This small molecule binds to this protein.
Small molecule (SMILES): Nc1ncnc2c1ncn2[C@@H]1O[C@H](CO[P](=O)(O)O[P](=O)(O)NP(=O)(O)O)[C@@H](O)[C@H]1O

Binding-site contacts:
Ligand atom C2' contacts residue ASP26 of chain 1.D at 3.5 Å.
Ligand atom N3B contacts residue ARG28 of chain 1.D at 4.2 Å.
Ligand atom O3' contacts residue TYR9 of chain 1.D at 2.5 Å (h-bond).
Ligand atom C3' contacts residue TYR9 of chain 1.D at 3.8 Å (hydrophobic).
Ligand atom N7 contacts residue ARG28 of chain 1.D at 3.4 Å (salt-bridge).
Ligand atom O2' contacts residue ARG28 of chain 1.D at 4.3 Å.
Ligand atom O5' contacts residue VAL32 of chain 1.D at 3.9 Å.
Ligand atom C2 contacts residue MET7 of chain 1.D at 3.7 Å (hydrophobic).
Ligand atom C5' contacts residue LYS74 of chain 1.D at 4.1 Å.
Ligand atom O2G contacts residue ARG28 of chain 1.D at 3.7 Å.
Ligand atom C6 contacts residue ARG28 of chain 1.D at 3.7 Å.
Ligand atom C2' contacts residue ARG28 of chain 1.D at 4.2 Å.
Ligand atom PG contacts residue ARG30 of chain 1.D at 3.7 Å.
Ligand atom O1A contacts residue LYS74 of chain 1.D at 4.1 Å.
Ligand atom C8 contacts residue ARG28 of chain 1.D at 3.6 Å.
Ligand atom C2' contacts residue TYR9 of chain 1.D at 4.2 Å (hydrophobic).
Ligand atom O1G contacts residue ARG28 of chain 1.D at 2.9 Å (salt-bridge).
Ligand atom C3' contacts residue VAL32 of chain 1.D at 3.8 Å (hydrophobic).
Ligand atom O3G contacts residue PRO31 of chain 1.D at 4.3 Å.
Ligand atom N6 contacts residue ARG28 of chain 1.D at 3.8 Å.
Ligand atom C2' contacts residue VAL32 of chain 1.D at 3.6 Å (hydrophobic).
Ligand atom O2A contacts residue PRO31 of chain 1.D at 4.0 Å.
Ligand atom O2' contacts residue VAL32 of chain 1.D at 3.9 Å.
Ligand atom C5 contacts residue ARG28 of chain 1.D at 3.5 Å.
Ligand atom O3' contacts residue ASP75 of chain 1.D at 3.5 Å.
Ligand atom O3' contacts residue LEU71 of chain 1.D at 3.8 Å.
Ligand atom O1G contacts residue ARG30 of chain 1.D at 3.9 Å.
Ligand atom O2' contacts residue ASP26 of chain 1.D at 2.8 Å (salt-bridge).
Ligand atom N9 contacts residue ASP26 of chain 1.D at 4.3 Å.
Ligand atom O2A contacts residue VAL32 of chain 1.D at 3.8 Å.
Ligand atom PG contacts residue ARG28 of chain 1.D at 3.7 Å.
Ligand atom C4' contacts residue LYS74 of chain 1.D at 4.3 Å.
Ligand atom N1 contacts residue ARG28 of chain 1.D at 4.1 Å.
Ligand atom N3 contacts residue MET7 of chain 1.D at 3.9 Å.
Ligand atom O2G contacts residue ARG30 of chain 1.D at 2.5 Å (salt-bridge).
Ligand atom O2' contacts residue MET7 of chain 1.D at 3.8 Å.
Ligand atom O2' contacts residue TYR9 of chain 1.D at 3.4 Å (h-bond).
Ligand atom N9 contacts residue ARG28 of chain 1.D at 3.8 Å.
Ligand atom N3B contacts residue ARG30 of chain 1.D at 4.4 Å.
Ligand atom C4 contacts residue ARG28 of chain 1.D at 3.9 Å.

Sequence of chain 1.D:
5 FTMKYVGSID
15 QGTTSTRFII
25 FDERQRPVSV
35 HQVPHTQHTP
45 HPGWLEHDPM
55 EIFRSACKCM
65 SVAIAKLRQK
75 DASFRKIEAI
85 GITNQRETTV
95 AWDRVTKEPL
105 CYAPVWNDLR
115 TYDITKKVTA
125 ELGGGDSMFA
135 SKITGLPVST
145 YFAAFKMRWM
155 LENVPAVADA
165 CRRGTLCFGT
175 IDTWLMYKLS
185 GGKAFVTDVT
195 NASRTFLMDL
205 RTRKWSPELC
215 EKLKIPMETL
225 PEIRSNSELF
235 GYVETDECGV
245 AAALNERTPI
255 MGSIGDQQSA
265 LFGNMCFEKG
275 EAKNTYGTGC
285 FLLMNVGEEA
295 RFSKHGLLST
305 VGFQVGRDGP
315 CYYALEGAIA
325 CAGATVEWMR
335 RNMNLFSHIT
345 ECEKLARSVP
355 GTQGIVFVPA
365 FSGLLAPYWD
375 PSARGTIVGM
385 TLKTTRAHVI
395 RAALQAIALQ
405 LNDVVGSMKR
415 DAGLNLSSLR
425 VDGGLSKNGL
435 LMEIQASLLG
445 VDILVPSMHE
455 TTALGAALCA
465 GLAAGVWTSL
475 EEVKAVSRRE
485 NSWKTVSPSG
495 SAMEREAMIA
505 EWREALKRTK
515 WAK